This small molecule binds to this protein.
Small molecule (SMILES): CC(=O)N[C@H]1[C@H](O[C@H]2[C@H](O)[C@@H](NC(C)=O)CO[C@@H]2CO[C@@H]2O[C@@H](C)[C@@H](O)[C@@H](O)[C@@H]2O)O[C@H](CO)[C@@H](O[C@@H]2O[C@H](CO[C@H]3O[C@H](CO)[C@@H](O)[C@H](O)[C@@H]3O)[C@@H](O)[C@H](O[C@H]3O[C@H](CO)[C@@H](O)[C@H](O)[C@@H]3O)[C@@H]2O)[C@@H]1O

Sequence of chain 1.B:
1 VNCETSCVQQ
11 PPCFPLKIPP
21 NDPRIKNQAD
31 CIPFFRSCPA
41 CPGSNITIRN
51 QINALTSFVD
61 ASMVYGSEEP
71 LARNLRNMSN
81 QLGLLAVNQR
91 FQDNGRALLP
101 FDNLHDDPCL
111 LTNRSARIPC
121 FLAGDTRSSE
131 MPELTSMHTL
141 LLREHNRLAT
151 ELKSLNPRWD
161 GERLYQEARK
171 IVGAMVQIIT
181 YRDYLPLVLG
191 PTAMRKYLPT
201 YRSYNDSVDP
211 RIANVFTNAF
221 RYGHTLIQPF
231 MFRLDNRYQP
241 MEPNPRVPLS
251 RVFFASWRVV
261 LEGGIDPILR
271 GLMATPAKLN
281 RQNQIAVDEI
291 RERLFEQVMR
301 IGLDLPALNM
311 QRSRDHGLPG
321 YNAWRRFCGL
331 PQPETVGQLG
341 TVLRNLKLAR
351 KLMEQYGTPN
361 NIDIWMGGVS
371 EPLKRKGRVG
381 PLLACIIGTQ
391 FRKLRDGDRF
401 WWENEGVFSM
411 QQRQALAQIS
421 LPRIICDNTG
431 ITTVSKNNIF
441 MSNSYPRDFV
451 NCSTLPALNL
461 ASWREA

Binding-site contacts:
Ligand atom C5 contacts residue ASN205 of chain 1.B at 3.6 Å.
Ligand atom C1 contacts residue SER207 of chain 1.B at 4.3 Å.
Ligand atom C1 contacts residue ASN205 of chain 1.B at 1.4 Å.
Ligand atom O5 contacts residue SER207 of chain 1.B at 4.4 Å.
Ligand atom C7 contacts residue ASN205 of chain 1.B at 3.4 Å.
Ligand atom C3 contacts residue ASN205 of chain 1.B at 3.8 Å.
Ligand atom O6 contacts residue VAL208 of chain 1.B at 4.5 Å.
Ligand atom C4 contacts residue ARG392 of chain 1.B at 3.7 Å.
Ligand atom O5 contacts residue VAL208 of chain 1.B at 3.4 Å.
Ligand atom C5 contacts residue VAL208 of chain 1.B at 3.8 Å (hydrophobic).
Ligand atom N2 contacts residue ASN205 of chain 1.B at 2.9 Å (h-bond).
Ligand atom C4 contacts residue ASN205 of chain 1.B at 4.2 Å.
Ligand atom C8 contacts residue SER207 of chain 1.B at 3.5 Å.
Ligand atom C6 contacts residue ASP396 of chain 1.B at 4.2 Å.
Ligand atom C7 contacts residue SER207 of chain 1.B at 4.5 Å.
Ligand atom O7 contacts residue ASN205 of chain 1.B at 3.3 Å (h-bond).
Ligand atom C6 contacts residue VAL208 of chain 1.B at 3.8 Å (hydrophobic).
Ligand atom O5 contacts residue VAL208 of chain 1.B at 4.1 Å.
Ligand atom C1 contacts residue VAL208 of chain 1.B at 4.2 Å (hydrophobic).
Ligand atom O7 contacts residue SER207 of chain 1.B at 4.5 Å.
Ligand atom O4 contacts residue ARG392 of chain 1.B at 3.5 Å (salt-bridge).
Ligand atom C6 contacts residue ARG392 of chain 1.B at 3.8 Å.
Ligand atom C5 contacts residue SER207 of chain 1.B at 4.1 Å.
Ligand atom O5 contacts residue ASN205 of chain 1.B at 2.3 Å (h-bond).
Ligand atom C5 contacts residue VAL208 of chain 1.B at 4.3 Å (hydrophobic).
Ligand atom C6 contacts residue VAL208 of chain 1.B at 4.1 Å (hydrophobic).
Ligand atom C6 contacts residue SER207 of chain 1.B at 4.0 Å.
Ligand atom C2 contacts residue ASN205 of chain 1.B at 2.5 Å.